Binding-site contacts:
Ligand atom NH2 contacts residue GLU233 of chain 1.A at 3.3 Å (salt-bridge).
Ligand atom NH1 contacts residue GLU149 of chain 1.A at 3.2 Å (salt-bridge).
Ligand atom NZ contacts residue SER159 of chain 1.A at 2.9 Å (h-bond).
Ligand atom N contacts residue ASN114 of chain 1.A at 3.0 Å (h-bond).
Ligand atom NZ contacts residue SER117 of chain 1.A at 2.9 Å (h-bond).
Ligand atom NZ contacts residue GLY160 of chain 1.A at 2.5 Å (h-bond).
Ligand atom O contacts residue ASN114 of chain 1.A at 2.9 Å (h-bond).
Ligand atom NH2 contacts residue SER197 of chain 1.A at 3.3 Å.
Ligand atom CG contacts residue TRP236 of chain 1.A at 3.3 Å (hydrophobic).
Ligand atom NZ contacts residue GLY118 of chain 1.A at 3.1 Å (h-bond).
Ligand atom NH2 contacts residue GLU191 of chain 1.A at 3.2 Å (salt-bridge).
Ligand atom NH1 contacts residue GLU233 of chain 1.A at 2.6 Å (salt-bridge).
Ligand atom CD contacts residue SER75 of chain 1.A at 3.4 Å.
Ligand atom O contacts residue ARG29 of chain 1.A at 3.0 Å (salt-bridge).
Ligand atom N contacts residue ASN156 of chain 1.A at 3.1 Å (h-bond).
Ligand atom CG contacts residue SER159 of chain 1.A at 3.3 Å.
Ligand atom CG contacts residue SER201 of chain 1.A at 3.2 Å.
Ligand atom CD contacts residue SER117 of chain 1.A at 3.3 Å.
Ligand atom CD contacts residue GLY160 of chain 1.A at 3.3 Å.
Ligand atom C contacts residue ARG29 of chain 1.A at 3.2 Å.
Ligand atom NH2 contacts residue TRP110 of chain 1.A at 3.2 Å (h-bond).
Ligand atom CA contacts residue ASN240 of chain 1.A at 3.4 Å.
Ligand atom CD contacts residue SER33 of chain 1.A at 3.2 Å.
Ligand atom O contacts residue ASN156 of chain 1.A at 2.9 Å (h-bond).
Ligand atom CD contacts residue SER159 of chain 1.A at 3.3 Å.
Ligand atom OXT contacts residue ARG29 of chain 1.A at 2.4 Å (salt-bridge).
Ligand atom CZ contacts residue GLU149 of chain 1.A at 3.4 Å.
Ligand atom O contacts residue ASN198 of chain 1.A at 3.2 Å (h-bond).
Ligand atom N contacts residue ASN240 of chain 1.A at 2.5 Å (h-bond).
Ligand atom NH2 contacts residue GLU149 of chain 1.A at 2.6 Å (salt-bridge).
Ligand atom NH1 contacts residue GLU191 of chain 1.A at 3.1 Å (salt-bridge).
Ligand atom CE contacts residue GLY160 of chain 1.A at 3.3 Å.
Ligand atom N contacts residue ASN72 of chain 1.A at 2.8 Å (h-bond).
Ligand atom O contacts residue ASN72 of chain 1.A at 3.3 Å (h-bond).
Ligand atom NZ contacts residue ALA32 of chain 1.A at 3.2 Å (h-bond).
Ligand atom O contacts residue ASN240 of chain 1.A at 3.3 Å (h-bond).
Ligand atom CE contacts residue GLY34 of chain 1.A at 3.3 Å.
Ligand atom NZ contacts residue GLY34 of chain 1.A at 3.1 Å (h-bond).
Ligand atom CG contacts residue SER117 of chain 1.A at 3.3 Å.
Ligand atom NZ contacts residue SER75 of chain 1.A at 2.6 Å (h-bond).

A small-molecule ligand and the protein it binds are described below.
Small molecule (SMILES): CC(C)C[C@H](NC(=O)[C@H](CCCCN)NC(=O)[C@H](CCCN=C(N)N)NC(=O)[C@H](CCCCN)NC(=O)[C@H](CCCN=C(N)N)NC(=O)[C@H](CCCCN)NC(=O)[C@H](CCCN=C(N)N)NC(=O)[C@H](CCCCN)NC(=O)[C@H](CCCN=C(N)N)NC(=O)[C@@H](N)CCCCN)C(=O)N[C@@H](CO)C(=O)N[C@@H](Cc1ccccc1)C(=O)O

Sequence of chain 1.A:
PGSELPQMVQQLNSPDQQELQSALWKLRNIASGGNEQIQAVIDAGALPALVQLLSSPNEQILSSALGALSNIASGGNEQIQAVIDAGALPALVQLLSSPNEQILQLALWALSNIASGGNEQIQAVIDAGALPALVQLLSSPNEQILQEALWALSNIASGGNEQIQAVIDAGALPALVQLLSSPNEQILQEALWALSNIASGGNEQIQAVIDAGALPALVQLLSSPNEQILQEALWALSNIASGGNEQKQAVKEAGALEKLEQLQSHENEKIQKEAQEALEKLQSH